Sequence of chain 1.A:
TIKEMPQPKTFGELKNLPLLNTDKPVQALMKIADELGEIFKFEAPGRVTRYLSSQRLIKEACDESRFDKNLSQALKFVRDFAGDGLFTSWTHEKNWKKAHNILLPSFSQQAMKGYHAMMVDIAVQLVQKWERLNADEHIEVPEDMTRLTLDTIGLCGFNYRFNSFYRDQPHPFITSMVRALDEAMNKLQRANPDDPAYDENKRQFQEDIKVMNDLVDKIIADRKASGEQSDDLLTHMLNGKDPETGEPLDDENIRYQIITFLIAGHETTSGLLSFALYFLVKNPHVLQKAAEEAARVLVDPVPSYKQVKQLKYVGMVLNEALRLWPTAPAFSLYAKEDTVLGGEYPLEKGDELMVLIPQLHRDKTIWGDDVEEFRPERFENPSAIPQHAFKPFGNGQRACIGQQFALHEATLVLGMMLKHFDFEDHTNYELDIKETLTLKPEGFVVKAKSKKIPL

Binding-site contacts:
Ligand atom N1 contacts residue LEU151 of chain 1.A at 3.9 Å.
Ligand atom C7 contacts residue PRO171 of chain 1.A at 3.8 Å (hydrophobic).
Ligand atom C6 contacts residue GOL1 of chain 1.N at 4.0 Å.
Ligand atom C8 contacts residue ARG148 of chain 1.A at 4.1 Å.
Ligand atom N1 contacts residue THR147 of chain 1.A at 4.2 Å.
Ligand atom C7 contacts residue ASP169 of chain 1.A at 3.5 Å.
Ligand atom C7 contacts residue SER165 of chain 1.A at 4.3 Å.
Ligand atom C8 contacts residue SER165 of chain 1.A at 3.4 Å.
Ligand atom C3 contacts residue ASP169 of chain 1.A at 3.5 Å.
Ligand atom C1 contacts residue GOL1 of chain 1.N at 3.2 Å.
Ligand atom C1 contacts residue GLU144 of chain 1.A at 3.9 Å.
Ligand atom C3 contacts residue ARG148 of chain 1.A at 3.6 Å.
Ligand atom C10 contacts residue PRO171 of chain 1.A at 4.5 Å (hydrophobic).
Ligand atom C4 contacts residue ARG148 of chain 1.A at 4.0 Å.
Ligand atom C5 contacts residue ARG148 of chain 1.A at 3.9 Å.
Ligand atom C7 contacts residue ARG148 of chain 1.A at 4.0 Å.
Ligand atom C9 contacts residue PRO171 of chain 1.A at 3.7 Å (hydrophobic).
Ligand atom N1 contacts residue PRO171 of chain 1.A at 4.3 Å.
Ligand atom C7 contacts residue ARG168 of chain 1.A at 3.8 Å.
Ligand atom C8 contacts residue GLN170 of chain 1.A at 4.4 Å.
Ligand atom C2 contacts residue ARG148 of chain 1.A at 4.4 Å.
Ligand atom C7 contacts residue GLN170 of chain 1.A at 4.0 Å.
Ligand atom C9 contacts residue SER165 of chain 1.A at 3.5 Å.
Ligand atom C6 contacts residue ARG148 of chain 1.A at 4.3 Å.
Ligand atom C6 contacts residue GLU144 of chain 1.A at 3.8 Å.
Ligand atom C10 contacts residue ARG148 of chain 1.A at 3.8 Å.
Ligand atom C2 contacts residue GOL1 of chain 1.N at 4.0 Å.
Ligand atom C4 contacts residue ASP169 of chain 1.A at 4.0 Å.
Ligand atom C10 contacts residue SER165 of chain 1.A at 4.1 Å.
Ligand atom C4 contacts residue PRO171 of chain 1.A at 4.1 Å (hydrophobic).
Ligand atom C8 contacts residue PRO171 of chain 1.A at 4.0 Å (hydrophobic).
Ligand atom N1 contacts residue ILE175 of chain 1.A at 4.1 Å.
Ligand atom C8 contacts residue ARG168 of chain 1.A at 3.9 Å.
Ligand atom C5 contacts residue PRO171 of chain 1.A at 4.3 Å (hydrophobic).
Ligand atom C9 contacts residue ARG148 of chain 1.A at 4.4 Å.
Ligand atom N1 contacts residue HIS267 of chain 1.A at 4.1 Å.
Ligand atom C2 contacts residue GLU144 of chain 1.A at 4.0 Å.

This small molecule binds to this protein.
Small molecule (SMILES): N[C@H]1CCCc2ccccc21